A small-molecule ligand and the protein it binds are described below.
Small molecule (SMILES): CC(=O)N[C@H]1[C@H]([C@H](O)[C@H](O)CO)O[C@@](O[C@H]2[C@@H](O)[C@@H](CO)O[C@@H](O[C@H]3[C@H](O)[C@@H](O)[C@H](O)O[C@@H]3CO)[C@@H]2O)(C(=O)O)C[C@@H]1O

Sequence of chain 5.D:
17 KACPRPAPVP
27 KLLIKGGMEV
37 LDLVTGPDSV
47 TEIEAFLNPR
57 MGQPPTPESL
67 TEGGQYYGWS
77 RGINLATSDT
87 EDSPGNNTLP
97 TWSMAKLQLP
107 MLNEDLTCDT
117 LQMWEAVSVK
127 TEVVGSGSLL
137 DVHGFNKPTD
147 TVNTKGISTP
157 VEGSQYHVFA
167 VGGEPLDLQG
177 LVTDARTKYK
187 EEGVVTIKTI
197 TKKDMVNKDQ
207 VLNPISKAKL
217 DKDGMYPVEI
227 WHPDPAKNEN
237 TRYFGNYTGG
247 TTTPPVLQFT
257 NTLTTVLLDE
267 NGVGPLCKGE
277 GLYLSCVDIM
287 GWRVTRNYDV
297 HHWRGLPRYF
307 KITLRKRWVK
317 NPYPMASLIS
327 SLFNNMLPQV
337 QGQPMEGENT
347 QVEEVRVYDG

Sequence of chain 5.E:
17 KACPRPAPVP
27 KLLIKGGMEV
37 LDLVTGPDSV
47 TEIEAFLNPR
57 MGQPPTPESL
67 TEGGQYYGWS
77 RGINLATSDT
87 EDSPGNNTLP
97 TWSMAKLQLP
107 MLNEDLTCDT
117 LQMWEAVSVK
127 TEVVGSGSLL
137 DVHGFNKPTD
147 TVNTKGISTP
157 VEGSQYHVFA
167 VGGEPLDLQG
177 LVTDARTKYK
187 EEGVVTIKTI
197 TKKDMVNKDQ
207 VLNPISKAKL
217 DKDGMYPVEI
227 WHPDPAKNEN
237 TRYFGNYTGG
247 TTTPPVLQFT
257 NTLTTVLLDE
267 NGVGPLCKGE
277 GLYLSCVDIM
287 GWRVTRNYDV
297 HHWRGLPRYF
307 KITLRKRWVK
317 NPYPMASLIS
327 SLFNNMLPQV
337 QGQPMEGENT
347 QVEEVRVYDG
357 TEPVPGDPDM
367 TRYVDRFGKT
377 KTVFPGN

Binding-site contacts:
Ligand atom O4 contacts residue VAL296 of chain 5.D at 4.0 Å.
Ligand atom C6 contacts residue TYR72 of chain 5.D at 3.8 Å (hydrophobic).
Ligand atom C3 contacts residue HIS298 of chain 5.D at 3.9 Å.
Ligand atom C4 contacts residue GLY78 of chain 5.D at 3.8 Å.
Ligand atom O8 contacts residue TYR72 of chain 5.D at 3.7 Å.
Ligand atom C4 contacts residue ARG77 of chain 5.D at 4.1 Å.
Ligand atom O3 contacts residue VAL296 of chain 5.D at 4.3 Å.
Ligand atom O4 contacts residue ARG77 of chain 5.D at 4.3 Å.
Ligand atom O8 contacts residue ARG77 of chain 5.D at 3.6 Å.
Ligand atom O3 contacts residue ARG77 of chain 5.D at 4.3 Å.
Ligand atom C4 contacts residue HIS298 of chain 5.D at 3.7 Å.
Ligand atom C4 contacts residue VAL296 of chain 5.D at 4.2 Å (hydrophobic).
Ligand atom O1B contacts residue ARG77 of chain 5.D at 2.8 Å (salt-bridge).
Ligand atom C3 contacts residue ARG77 of chain 5.D at 3.4 Å.
Ligand atom O3 contacts residue GLY78 of chain 5.D at 3.8 Å.
Ligand atom C1 contacts residue TYR72 of chain 5.D at 3.8 Å (hydrophobic).
Ligand atom O1A contacts residue ARG77 of chain 5.D at 2.8 Å (salt-bridge).
Ligand atom C6 contacts residue ASN93 of chain 5.D at 3.2 Å.
Ligand atom C2 contacts residue ARG77 of chain 5.D at 4.0 Å.
Ligand atom C5 contacts residue TYR72 of chain 5.D at 3.6 Å (hydrophobic).
Ligand atom O4 contacts residue GLY78 of chain 5.D at 3.1 Å (h-bond).
Ligand atom N5 contacts residue TYR72 of chain 5.D at 3.0 Å (h-bond).
Ligand atom O4 contacts residue ILE79 of chain 5.D at 4.2 Å.
Ligand atom C3 contacts residue GLY78 of chain 5.D at 4.0 Å.
Ligand atom C3 contacts residue VAL296 of chain 5.D at 3.5 Å (hydrophobic).
Ligand atom O4 contacts residue HIS298 of chain 5.D at 2.6 Å (h-bond).
Ligand atom O3 contacts residue ASN80 of chain 5.D at 3.8 Å.
Ligand atom O4 contacts residue THR291 of chain 5.D at 4.0 Å.
Ligand atom O1A contacts residue TYR72 of chain 5.D at 3.3 Å.
Ligand atom C10 contacts residue TYR72 of chain 5.D at 3.8 Å (hydrophobic).
Ligand atom O4 contacts residue TYR72 of chain 5.D at 3.9 Å.
Ligand atom O1A contacts residue GLY78 of chain 5.D at 4.1 Å.
Ligand atom C11 contacts residue ASP85 of chain 5.E at 3.6 Å.
Ligand atom C4 contacts residue TYR72 of chain 5.D at 3.4 Å (hydrophobic).
Ligand atom O10 contacts residue THR291 of chain 5.D at 3.8 Å.
Ligand atom C11 contacts residue TYR72 of chain 5.D at 4.0 Å (hydrophobic).
Ligand atom O1B contacts residue TYR72 of chain 5.D at 4.0 Å.
Ligand atom O6 contacts residue ASN93 of chain 5.D at 3.4 Å (h-bond).
Ligand atom C6 contacts residue THR94 of chain 5.D at 4.2 Å.
Ligand atom C1 contacts residue ARG77 of chain 5.D at 3.4 Å.